Binding-site contacts:
Ligand atom C5 contacts residue SER102 of chain 1.H at 3.4 Å.
Ligand atom C1 contacts residue SER102 of chain 1.H at 3.6 Å.
Ligand atom N2 contacts residue ASN100 of chain 1.H at 3.0 Å (h-bond).
Ligand atom C1 contacts residue ASN100 of chain 1.H at 1.4 Å.
Ligand atom O5 contacts residue SER102 of chain 1.H at 2.9 Å (h-bond).
Ligand atom O7 contacts residue ASN100 of chain 1.H at 3.1 Å (h-bond).
Ligand atom C5 contacts residue ASN100 of chain 1.H at 3.7 Å.
Ligand atom C6 contacts residue SER102 of chain 1.H at 3.6 Å.
Ligand atom C7 contacts residue ASN100 of chain 1.H at 3.2 Å.
Ligand atom O6 contacts residue SER102 of chain 1.H at 2.7 Å (h-bond).
Ligand atom C4 contacts residue ASN100 of chain 1.H at 4.2 Å.
Ligand atom C2 contacts residue ASN100 of chain 1.H at 2.5 Å.
Ligand atom C8 contacts residue ASN100 of chain 1.H at 4.5 Å.
Ligand atom O5 contacts residue ASN100 of chain 1.H at 2.3 Å (h-bond).
Ligand atom C3 contacts residue ASN100 of chain 1.H at 3.8 Å.
Ligand atom O5 contacts residue TRP103 of chain 1.H at 4.3 Å.

Sequence of chain 1.H:
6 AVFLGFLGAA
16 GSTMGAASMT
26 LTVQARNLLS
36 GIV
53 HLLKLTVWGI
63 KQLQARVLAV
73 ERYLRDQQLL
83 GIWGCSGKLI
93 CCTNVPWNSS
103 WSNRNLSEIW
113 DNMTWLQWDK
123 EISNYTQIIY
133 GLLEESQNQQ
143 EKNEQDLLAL

A protein and the small-molecule ligand that binds it are described below.
Small molecule (SMILES): CC(=O)N[C@@H]1[C@@H](O)[C@H](O)[C@@H](CO)O[C@H]1O